Binding-site contacts:
Ligand atom C6 contacts residue SER330 of chain 1.A at 4.2 Å.
Ligand atom C3 contacts residue LEU264 of chain 1.A at 3.1 Å (hydrophobic).
Ligand atom C2 contacts residue ALA262 of chain 1.A at 3.8 Å (hydrophobic).
Ligand atom C4 contacts residue LEU264 of chain 1.A at 3.7 Å (hydrophobic).
Ligand atom C2 contacts residue PHE263 of chain 1.A at 4.0 Å (hydrophobic).
Ligand atom N1 contacts residue ALA262 of chain 1.A at 4.2 Å.
Ligand atom C1 contacts residue ARG250 of chain 1.A at 4.0 Å.
Ligand atom C2 contacts residue GLU246 of chain 1.A at 4.0 Å.
Ligand atom C3 contacts residue ALA262 of chain 1.A at 3.4 Å (hydrophobic).
Ligand atom O1 contacts residue ARG265 of chain 1.A at 3.2 Å (salt-bridge).
Ligand atom C7 contacts residue TYR301 of chain 1.A at 3.6 Å (hydrophobic).
Ligand atom C6 contacts residue GLU246 of chain 1.A at 3.1 Å.
Ligand atom C5 contacts residue ALA262 of chain 1.A at 3.9 Å (hydrophobic).
Ligand atom C4 contacts residue TYR301 of chain 1.A at 3.4 Å (hydrophobic).
Ligand atom C3 contacts residue TYR301 of chain 1.A at 4.0 Å (hydrophobic).
Ligand atom C1 contacts residue PHE263 of chain 1.A at 3.4 Å (hydrophobic).
Ligand atom N1 contacts residue GLU246 of chain 1.A at 3.5 Å.
Ligand atom C4 contacts residue GLU246 of chain 1.A at 4.2 Å.
Ligand atom N1 contacts residue GLY261 of chain 1.A at 3.6 Å (h-bond).
Ligand atom N2 contacts residue TYR301 of chain 1.A at 4.1 Å.
Ligand atom O1 contacts residue ALA262 of chain 1.A at 4.1 Å.
Ligand atom C7 contacts residue SER330 of chain 1.A at 2.0 Å.
Ligand atom C6 contacts residue GLY261 of chain 1.A at 3.9 Å.
Ligand atom C2 contacts residue LEU264 of chain 1.A at 4.1 Å (hydrophobic).
Ligand atom C4 contacts residue SER330 of chain 1.A at 4.0 Å.
Ligand atom C2 contacts residue GLY261 of chain 1.A at 3.9 Å.
Ligand atom C7 contacts residue ALA262 of chain 1.A at 4.2 Å (hydrophobic).
Ligand atom C5 contacts residue TYR301 of chain 1.A at 3.4 Å (hydrophobic).
Ligand atom C3 contacts residue PHE263 of chain 1.A at 3.5 Å (hydrophobic).
Ligand atom C1 contacts residue LEU264 of chain 1.A at 4.1 Å (hydrophobic).
Ligand atom C4 contacts residue ALA262 of chain 1.A at 3.5 Å (hydrophobic).
Ligand atom C6 contacts residue ALA262 of chain 1.A at 4.2 Å (hydrophobic).
Ligand atom N2 contacts residue GLU246 of chain 1.A at 3.0 Å (salt-bridge).
Ligand atom C6 contacts residue TYR301 of chain 1.A at 4.0 Å (hydrophobic).
Ligand atom O1 contacts residue TYR301 of chain 1.A at 4.0 Å.
Ligand atom C5 contacts residue GLU246 of chain 1.A at 3.3 Å.
Ligand atom C5 contacts residue SER330 of chain 1.A at 3.3 Å.
Ligand atom O1 contacts residue SER330 of chain 1.A at 1.6 Å (h-bond).
Ligand atom C7 contacts residue GLU246 of chain 1.A at 3.4 Å.
Ligand atom N2 contacts residue SER330 of chain 1.A at 2.3 Å (h-bond).

This protein binds this small molecule.
Small molecule (SMILES): Cc1ccc(C(N)=O)cn1

Sequence of chain 1.A:
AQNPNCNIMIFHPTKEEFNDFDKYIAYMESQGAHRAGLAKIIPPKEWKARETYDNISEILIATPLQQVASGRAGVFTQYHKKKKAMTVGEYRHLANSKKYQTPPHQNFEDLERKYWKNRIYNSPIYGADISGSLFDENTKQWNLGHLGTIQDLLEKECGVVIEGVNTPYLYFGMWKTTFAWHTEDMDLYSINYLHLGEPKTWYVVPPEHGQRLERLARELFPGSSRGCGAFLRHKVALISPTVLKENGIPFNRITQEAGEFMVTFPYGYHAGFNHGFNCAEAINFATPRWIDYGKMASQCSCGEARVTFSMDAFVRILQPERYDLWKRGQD